Sequence of chain 1.H:
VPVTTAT

Binding-site contacts:
Ligand atom C8 contacts residue THR11 of chain 1.H at 3.2 Å.
Ligand atom C4 contacts residue ARG56 of chain 1.D at 3.5 Å.
Ligand atom C7 contacts residue ASN177 of chain 1.D at 3.8 Å.
Ligand atom C5 contacts residue THR10 of chain 1.H at 3.7 Å.
Ligand atom O4 contacts residue TYR132 of chain 1.D at 3.0 Å.
Ligand atom O7 contacts residue ASN177 of chain 1.D at 2.8 Å (h-bond).
Ligand atom C7 contacts residue THR10 of chain 1.H at 3.8 Å.
Ligand atom O6 contacts residue ARG56 of chain 1.D at 3.3 Å (salt-bridge).
Ligand atom C6 contacts residue ARG56 of chain 1.D at 3.1 Å.
Ligand atom O6 contacts residue GLU135 of chain 1.D at 3.4 Å (salt-bridge).
Ligand atom C2 contacts residue THR10 of chain 1.H at 2.4 Å.
Ligand atom O3 contacts residue ARG131 of chain 1.D at 2.6 Å (salt-bridge).
Ligand atom N2 contacts residue THR10 of chain 1.H at 2.8 Å (h-bond).
Ligand atom O4 contacts residue ARG56 of chain 1.D at 2.6 Å (salt-bridge).
Ligand atom C3 contacts residue ARG131 of chain 1.D at 3.4 Å.
Ligand atom C7 contacts residue TYR132 of chain 1.D at 3.6 Å (hydrophobic).
Ligand atom C5 contacts residue ARG56 of chain 1.D at 3.2 Å.
Ligand atom C8 contacts residue ALA12 of chain 1.H at 3.0 Å (hydrophobic).
Ligand atom C6 contacts residue VAL7 of chain 1.H at 3.2 Å (hydrophobic).
Ligand atom C3 contacts residue TYR132 of chain 1.D at 3.2 Å (hydrophobic).
Ligand atom O5 contacts residue PRO8 of chain 1.H at 3.4 Å (h-bond).
Ligand atom O7 contacts residue ASP128 of chain 1.D at 3.7 Å.
Ligand atom C3 contacts residue ARG56 of chain 1.D at 3.7 Å.
Ligand atom O4 contacts residue ARG131 of chain 1.D at 2.7 Å (salt-bridge).
Ligand atom O3 contacts residue TYR132 of chain 1.D at 2.5 Å (h-bond).
Ligand atom C3 contacts residue THR10 of chain 1.H at 3.8 Å.
Ligand atom N2 contacts residue LYS49 of chain 1.D at 3.0 Å (salt-bridge).
Ligand atom O7 contacts residue TYR132 of chain 1.D at 3.5 Å (h-bond).
Ligand atom O6 contacts residue GLU184 of chain 1.D at 3.2 Å (salt-bridge).
Ligand atom O6 contacts residue VAL180 of chain 1.D at 3.8 Å.
Ligand atom O6 contacts residue ARG131 of chain 1.D at 2.7 Å (salt-bridge).
Ligand atom C7 contacts residue THR11 of chain 1.H at 3.6 Å.
Ligand atom O5 contacts residue THR10 of chain 1.H at 2.4 Å (h-bond).
Ligand atom O7 contacts residue THR11 of chain 1.H at 3.6 Å (h-bond).
Ligand atom C1 contacts residue THR10 of chain 1.H at 1.4 Å.
Ligand atom O4 contacts residue GLU135 of chain 1.D at 3.5 Å (salt-bridge).
Ligand atom C8 contacts residue LYS49 of chain 1.D at 3.1 Å.
Ligand atom C7 contacts residue LYS49 of chain 1.D at 3.5 Å.
Ligand atom C4 contacts residue ARG131 of chain 1.D at 3.0 Å.
Ligand atom C6 contacts residue GLU184 of chain 1.D at 3.8 Å.

This protein binds this small molecule.
Small molecule (SMILES): CC(=O)N[C@@H]1[C@@H](O)[C@H](O)[C@@H](CO)O[C@H]1O

Sequence of chain 1.D:
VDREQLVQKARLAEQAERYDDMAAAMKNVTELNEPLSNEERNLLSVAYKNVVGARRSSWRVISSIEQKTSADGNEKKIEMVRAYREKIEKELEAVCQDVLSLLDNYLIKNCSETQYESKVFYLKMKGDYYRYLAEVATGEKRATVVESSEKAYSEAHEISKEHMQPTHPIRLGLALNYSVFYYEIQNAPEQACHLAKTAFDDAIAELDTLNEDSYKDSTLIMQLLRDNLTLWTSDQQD